The protein below binds the small molecule below.
Small molecule (SMILES): Nc1nc2[nH]cnc2c(=O)[nH]1

Sequence of chain 2.A:
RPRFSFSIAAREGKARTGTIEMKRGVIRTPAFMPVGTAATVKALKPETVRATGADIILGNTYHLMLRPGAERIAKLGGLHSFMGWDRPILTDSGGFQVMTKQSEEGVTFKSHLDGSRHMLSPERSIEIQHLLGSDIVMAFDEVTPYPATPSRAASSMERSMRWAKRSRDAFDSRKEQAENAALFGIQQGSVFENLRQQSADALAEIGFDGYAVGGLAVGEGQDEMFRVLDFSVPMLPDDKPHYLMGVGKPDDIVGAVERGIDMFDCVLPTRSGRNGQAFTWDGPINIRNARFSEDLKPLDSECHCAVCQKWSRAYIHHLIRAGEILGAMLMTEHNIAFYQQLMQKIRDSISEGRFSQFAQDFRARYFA

Binding-site contacts:
Ligand atom O6 contacts residue ASP156 of chain 2.A at 3.9 Å.
Ligand atom C5 contacts residue PHE106 of chain 2.A at 3.9 Å (hydrophobic).
Ligand atom N2 contacts residue ASP156 of chain 2.A at 3.1 Å (salt-bridge).
Ligand atom C6 contacts residue PHE106 of chain 2.A at 4.5 Å (hydrophobic).
Ligand atom C8 contacts residue MET260 of chain 2.A at 3.6 Å (hydrophobic).
Ligand atom C6 contacts residue GLY229 of chain 2.A at 4.1 Å.
Ligand atom N1 contacts residue MET260 of chain 2.A at 4.0 Å.
Ligand atom N2 contacts residue SER103 of chain 2.A at 3.8 Å.
Ligand atom C2 contacts residue MET260 of chain 2.A at 3.9 Å (hydrophobic).
Ligand atom C6 contacts residue MET260 of chain 2.A at 4.2 Å (hydrophobic).
Ligand atom N1 contacts residue ILE201 of chain 2.A at 4.4 Å.
Ligand atom C2 contacts residue ILE201 of chain 2.A at 4.4 Å (hydrophobic).
Ligand atom N2 contacts residue MET260 of chain 2.A at 4.1 Å.
Ligand atom N1 contacts residue GLN203 of chain 2.A at 4.2 Å.
Ligand atom C5 contacts residue GLY230 of chain 2.A at 4.2 Å.
Ligand atom C6 contacts residue GLY230 of chain 2.A at 3.8 Å.
Ligand atom C6 contacts residue GLN203 of chain 2.A at 4.1 Å.
Ligand atom C8 contacts residue ALA232 of chain 2.A at 3.5 Å (hydrophobic).
Ligand atom N7 contacts residue ALA232 of chain 2.A at 4.0 Å.
Ligand atom O6 contacts residue GLY230 of chain 2.A at 2.7 Å (h-bond).
Ligand atom O6 contacts residue GLY229 of chain 2.A at 3.3 Å.
Ligand atom N2 contacts residue PHE106 of chain 2.A at 4.3 Å.
Ligand atom C8 contacts residue GLY261 of chain 2.A at 4.3 Å.
Ligand atom C4 contacts residue MET260 of chain 2.A at 3.9 Å (hydrophobic).
Ligand atom C6 contacts residue ASP156 of chain 2.A at 3.9 Å.
Ligand atom C8 contacts residue PHE106 of chain 2.A at 4.0 Å (hydrophobic).
Ligand atom C2 contacts residue ASP156 of chain 2.A at 3.8 Å.
Ligand atom N3 contacts residue MET260 of chain 2.A at 3.6 Å.
Ligand atom C5 contacts residue MET260 of chain 2.A at 4.1 Å (hydrophobic).
Ligand atom C2 contacts residue PHE106 of chain 2.A at 4.0 Å (hydrophobic).
Ligand atom C4 contacts residue PHE106 of chain 2.A at 3.8 Å (hydrophobic).
Ligand atom N1 contacts residue ASP156 of chain 2.A at 3.0 Å (salt-bridge).
Ligand atom N3 contacts residue PHE106 of chain 2.A at 3.6 Å.
Ligand atom N7 contacts residue MET260 of chain 2.A at 4.0 Å.
Ligand atom N7 contacts residue PHE106 of chain 2.A at 4.1 Å.
Ligand atom O6 contacts residue GLN203 of chain 2.A at 3.3 Å (h-bond).
Ligand atom N2 contacts residue ILE201 of chain 2.A at 4.0 Å.
Ligand atom N7 contacts residue GLY230 of chain 2.A at 4.0 Å.
Ligand atom N9 contacts residue MET260 of chain 2.A at 3.7 Å.
Ligand atom N9 contacts residue PHE106 of chain 2.A at 3.9 Å.